Sequence of chain 7.A:
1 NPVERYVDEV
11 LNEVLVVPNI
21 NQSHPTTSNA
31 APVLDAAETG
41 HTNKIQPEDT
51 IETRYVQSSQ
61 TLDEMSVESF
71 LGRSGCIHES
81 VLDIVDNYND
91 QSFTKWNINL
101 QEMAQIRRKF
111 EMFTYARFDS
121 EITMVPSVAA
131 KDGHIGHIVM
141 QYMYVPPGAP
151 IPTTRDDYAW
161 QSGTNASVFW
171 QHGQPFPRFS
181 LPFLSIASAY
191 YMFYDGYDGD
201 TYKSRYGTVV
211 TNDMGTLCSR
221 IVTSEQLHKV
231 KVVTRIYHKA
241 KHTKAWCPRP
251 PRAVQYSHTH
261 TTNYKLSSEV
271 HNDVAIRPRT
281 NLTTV

Sequence of chain 7.C:
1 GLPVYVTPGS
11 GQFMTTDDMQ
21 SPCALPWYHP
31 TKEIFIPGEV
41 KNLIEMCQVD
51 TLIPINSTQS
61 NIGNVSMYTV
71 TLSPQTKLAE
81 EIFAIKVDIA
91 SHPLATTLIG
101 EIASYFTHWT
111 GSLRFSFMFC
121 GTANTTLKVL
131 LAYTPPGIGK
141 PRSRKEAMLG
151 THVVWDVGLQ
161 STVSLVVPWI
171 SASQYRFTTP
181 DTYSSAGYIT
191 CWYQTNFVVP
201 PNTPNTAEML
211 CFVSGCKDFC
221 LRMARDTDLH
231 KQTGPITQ

Binding-site contacts:
Ligand atom F3 contacts residue MET143 of chain 7.A at 3.3 Å.
Ligand atom N2 contacts residue LEU100 of chain 7.A at 3.8 Å.
Ligand atom C5B contacts residue LEU181 of chain 7.A at 3.5 Å (hydrophobic).
Ligand atom N3A contacts residue LEU217 of chain 7.A at 3.6 Å.
Ligand atom C2A contacts residue PHE179 of chain 7.A at 3.5 Å (hydrophobic).
Ligand atom O1 contacts residue LEU100 of chain 7.A at 3.7 Å.
Ligand atom CM6 contacts residue LEU184 of chain 7.A at 3.4 Å (hydrophobic).
Ligand atom F1 contacts residue LEU217 of chain 7.A at 3.3 Å.
Ligand atom N1A contacts residue PHE179 of chain 7.A at 3.6 Å.
Ligand atom C4 contacts residue TYR190 of chain 7.A at 3.6 Å (hydrophobic).
Ligand atom N3A contacts residue PHE179 of chain 7.A at 3.2 Å.
Ligand atom CM4 contacts residue TYR142 of chain 7.A at 3.5 Å (hydrophobic).
Ligand atom O1 contacts residue MET214 of chain 7.A at 3.3 Å.
Ligand atom C3A contacts residue TYR144 of chain 7.A at 3.7 Å (hydrophobic).
Ligand atom CM3 contacts residue ASN212 of chain 7.A at 3.6 Å.
Ligand atom C1C contacts residue MET214 of chain 7.A at 3.5 Å (hydrophobic).
Ligand atom F1 contacts residue TYR142 of chain 7.A at 3.3 Å.
Ligand atom C5B contacts residue TYR144 of chain 7.A at 3.7 Å (hydrophobic).
Ligand atom F3 contacts residue ALA166 of chain 7.A at 3.2 Å.
Ligand atom F2 contacts residue PHE179 of chain 7.A at 3.6 Å.
Ligand atom C4B contacts residue LEU181 of chain 7.A at 3.8 Å (hydrophobic).
Ligand atom F3 contacts residue TYR142 of chain 7.A at 2.6 Å.
Ligand atom C6B contacts residue LEU181 of chain 7.A at 3.5 Å (hydrophobic).
Ligand atom CM6 contacts residue MET214 of chain 7.A at 3.4 Å (hydrophobic).
Ligand atom O1B contacts residue ILE98 of chain 7.A at 3.1 Å.
Ligand atom N1A contacts residue TYR144 of chain 7.A at 3.3 Å.
Ligand atom C2A contacts residue TYR144 of chain 7.A at 3.6 Å (hydrophobic).
Ligand atom F2 contacts residue VAL168 of chain 7.A at 2.9 Å.
Ligand atom F2 contacts residue TYR142 of chain 7.A at 3.6 Å.
Ligand atom C1B contacts residue LEU181 of chain 7.A at 3.8 Å (hydrophobic).
Ligand atom F3 contacts residue TYR144 of chain 7.A at 3.1 Å.
Ligand atom O1A contacts residue TYR144 of chain 7.A at 3.3 Å.
Ligand atom C4 contacts residue LEU100 of chain 7.A at 3.7 Å (hydrophobic).
Ligand atom CM3 contacts residue TYR190 of chain 7.A at 3.7 Å (hydrophobic).
Ligand atom C3A contacts residue PHE179 of chain 7.A at 3.4 Å (hydrophobic).
Ligand atom F1 contacts residue MET124 of chain 7.A at 3.5 Å.
Ligand atom C3 contacts residue LEU100 of chain 7.A at 3.6 Å (hydrophobic).
Ligand atom CM6 contacts residue TYR144 of chain 7.A at 3.6 Å (hydrophobic).
Ligand atom CM2 contacts residue ILE122 of chain 7.A at 3.5 Å (hydrophobic).
Ligand atom C1B contacts residue ILE98 of chain 7.A at 3.7 Å (hydrophobic).

The small molecule below binds the protein below.
Small molecule (SMILES): Cc1cc(CCCOc2c(C)cc(-c3noc(C(F)(F)F)n3)cc2C)on1